Binding-site contacts:
Ligand atom C8 contacts residue LYS601 of chain 1.A at 3.8 Å.
Ligand atom O3 contacts residue ASP524 of chain 1.B at 3.0 Å (salt-bridge).
Ligand atom C4 contacts residue ARG556 of chain 1.B at 4.2 Å.
Ligand atom C8 contacts residue SER430 of chain 1.A at 4.1 Å.
Ligand atom C6 contacts residue TRP567 of chain 1.B at 3.8 Å (hydrophobic).
Ligand atom C3 contacts residue ASP524 of chain 1.B at 3.7 Å.
Ligand atom C6 contacts residue THR426 of chain 1.A at 4.1 Å.
Ligand atom C3 contacts residue ASN424 of chain 1.A at 3.9 Å.
Ligand atom O4 contacts residue LEU520 of chain 1.B at 3.6 Å.
Ligand atom C5 contacts residue ASN424 of chain 1.A at 3.7 Å.
Ligand atom C6 contacts residue TYR554 of chain 1.B at 3.8 Å (hydrophobic).
Ligand atom O4 contacts residue TYR554 of chain 1.B at 4.1 Å.
Ligand atom O6 contacts residue VAL569 of chain 1.B at 4.0 Å.
Ligand atom O5 contacts residue ASN424 of chain 1.A at 2.4 Å (h-bond).
Ligand atom O6 contacts residue LYS427 of chain 1.A at 3.1 Å (salt-bridge).
Ligand atom N2 contacts residue ASN424 of chain 1.A at 3.0 Å (h-bond).
Ligand atom C7 contacts residue ASN424 of chain 1.A at 3.4 Å.
Ligand atom O4 contacts residue ASP524 of chain 1.B at 3.5 Å (salt-bridge).
Ligand atom C6 contacts residue ARG556 of chain 1.B at 3.8 Å.
Ligand atom O4 contacts residue LYS516 of chain 1.B at 4.1 Å.
Ligand atom O7 contacts residue LYS516 of chain 1.B at 3.2 Å (salt-bridge).
Ligand atom O6 contacts residue TYR554 of chain 1.B at 3.9 Å.
Ligand atom O6 contacts residue ARG556 of chain 1.B at 3.1 Å (salt-bridge).
Ligand atom C6 contacts residue LYS427 of chain 1.A at 4.1 Å.
Ligand atom C4 contacts residue TRP567 of chain 1.B at 3.6 Å (hydrophobic).
Ligand atom O7 contacts residue ASN424 of chain 1.A at 3.5 Å (h-bond).
Ligand atom C8 contacts residue THR426 of chain 1.A at 4.2 Å.
Ligand atom O4 contacts residue ARG556 of chain 1.B at 2.8 Å (salt-bridge).
Ligand atom O5 contacts residue LYS427 of chain 1.A at 3.4 Å.
Ligand atom O7 contacts residue LYS601 of chain 1.A at 3.9 Å.
Ligand atom C1 contacts residue LYS427 of chain 1.A at 4.2 Å.
Ligand atom O5 contacts residue THR426 of chain 1.A at 4.2 Å.
Ligand atom C1 contacts residue ASN424 of chain 1.A at 1.5 Å.
Ligand atom C5 contacts residue THR426 of chain 1.A at 3.9 Å.
Ligand atom O3 contacts residue GLU527 of chain 1.B at 3.5 Å (salt-bridge).
Ligand atom C6 contacts residue LEU520 of chain 1.B at 4.1 Å (hydrophobic).
Ligand atom O4 contacts residue TRP567 of chain 1.B at 3.3 Å.
Ligand atom C5 contacts residue TYR554 of chain 1.B at 4.0 Å (hydrophobic).
Ligand atom C2 contacts residue ASN424 of chain 1.A at 2.5 Å.
Ligand atom O5 contacts residue GLU527 of chain 1.B at 4.2 Å.

Sequence of chain 1.A:
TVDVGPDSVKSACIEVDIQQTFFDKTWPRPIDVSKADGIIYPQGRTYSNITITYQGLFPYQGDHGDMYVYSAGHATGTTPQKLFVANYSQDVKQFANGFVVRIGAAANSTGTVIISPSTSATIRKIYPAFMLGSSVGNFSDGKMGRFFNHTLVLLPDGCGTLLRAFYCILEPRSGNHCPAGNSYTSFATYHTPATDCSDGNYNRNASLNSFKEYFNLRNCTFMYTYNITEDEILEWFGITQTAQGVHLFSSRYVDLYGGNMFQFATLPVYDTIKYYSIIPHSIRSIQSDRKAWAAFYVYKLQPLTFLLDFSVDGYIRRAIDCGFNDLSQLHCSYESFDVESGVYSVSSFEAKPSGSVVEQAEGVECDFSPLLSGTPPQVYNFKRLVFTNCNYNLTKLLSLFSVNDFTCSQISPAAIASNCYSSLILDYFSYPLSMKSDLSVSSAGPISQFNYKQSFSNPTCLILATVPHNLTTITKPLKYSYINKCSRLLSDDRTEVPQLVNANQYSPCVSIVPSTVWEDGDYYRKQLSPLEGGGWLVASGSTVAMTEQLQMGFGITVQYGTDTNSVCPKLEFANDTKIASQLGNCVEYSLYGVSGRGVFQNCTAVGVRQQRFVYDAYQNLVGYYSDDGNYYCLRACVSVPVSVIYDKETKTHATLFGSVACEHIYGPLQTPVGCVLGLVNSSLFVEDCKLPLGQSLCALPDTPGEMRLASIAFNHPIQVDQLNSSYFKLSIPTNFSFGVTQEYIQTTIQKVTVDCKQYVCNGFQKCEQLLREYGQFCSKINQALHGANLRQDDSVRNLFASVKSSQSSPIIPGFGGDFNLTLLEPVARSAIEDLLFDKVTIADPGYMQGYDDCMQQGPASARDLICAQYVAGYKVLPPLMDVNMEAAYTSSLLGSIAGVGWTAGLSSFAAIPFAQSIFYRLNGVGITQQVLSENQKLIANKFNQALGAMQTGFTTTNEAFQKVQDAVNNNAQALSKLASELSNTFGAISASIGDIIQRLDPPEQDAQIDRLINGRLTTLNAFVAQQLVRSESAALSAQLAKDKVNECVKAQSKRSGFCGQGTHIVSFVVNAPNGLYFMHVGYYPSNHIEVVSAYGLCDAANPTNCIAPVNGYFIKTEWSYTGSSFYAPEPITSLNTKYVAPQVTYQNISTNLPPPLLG

This protein binds this small molecule.
Small molecule (SMILES): CC(=O)N[C@H]1[C@H](O[C@H]2[C@H](O)[C@@H](NC(C)=O)CO[C@@H]2CO)O[C@H](CO)[C@@H](O[C@@H]2O[C@H](CO[C@H]3O[C@H](CO)[C@@H](O)[C@H](O)[C@@H]3O[C@H]3O[C@H](CO)[C@@H](O)[C@H](O)[C@@H]3O)[C@@H](O)[C@H](O[C@H]3O[C@H](CO)[C@@H](O)[C@H](O)[C@@H]3O[C@H]3O[C@H](CO)[C@@H](O)[C@H](O)[C@@H]3O)[C@@H]2O)[C@@H]1O

Sequence of chain 1.B:
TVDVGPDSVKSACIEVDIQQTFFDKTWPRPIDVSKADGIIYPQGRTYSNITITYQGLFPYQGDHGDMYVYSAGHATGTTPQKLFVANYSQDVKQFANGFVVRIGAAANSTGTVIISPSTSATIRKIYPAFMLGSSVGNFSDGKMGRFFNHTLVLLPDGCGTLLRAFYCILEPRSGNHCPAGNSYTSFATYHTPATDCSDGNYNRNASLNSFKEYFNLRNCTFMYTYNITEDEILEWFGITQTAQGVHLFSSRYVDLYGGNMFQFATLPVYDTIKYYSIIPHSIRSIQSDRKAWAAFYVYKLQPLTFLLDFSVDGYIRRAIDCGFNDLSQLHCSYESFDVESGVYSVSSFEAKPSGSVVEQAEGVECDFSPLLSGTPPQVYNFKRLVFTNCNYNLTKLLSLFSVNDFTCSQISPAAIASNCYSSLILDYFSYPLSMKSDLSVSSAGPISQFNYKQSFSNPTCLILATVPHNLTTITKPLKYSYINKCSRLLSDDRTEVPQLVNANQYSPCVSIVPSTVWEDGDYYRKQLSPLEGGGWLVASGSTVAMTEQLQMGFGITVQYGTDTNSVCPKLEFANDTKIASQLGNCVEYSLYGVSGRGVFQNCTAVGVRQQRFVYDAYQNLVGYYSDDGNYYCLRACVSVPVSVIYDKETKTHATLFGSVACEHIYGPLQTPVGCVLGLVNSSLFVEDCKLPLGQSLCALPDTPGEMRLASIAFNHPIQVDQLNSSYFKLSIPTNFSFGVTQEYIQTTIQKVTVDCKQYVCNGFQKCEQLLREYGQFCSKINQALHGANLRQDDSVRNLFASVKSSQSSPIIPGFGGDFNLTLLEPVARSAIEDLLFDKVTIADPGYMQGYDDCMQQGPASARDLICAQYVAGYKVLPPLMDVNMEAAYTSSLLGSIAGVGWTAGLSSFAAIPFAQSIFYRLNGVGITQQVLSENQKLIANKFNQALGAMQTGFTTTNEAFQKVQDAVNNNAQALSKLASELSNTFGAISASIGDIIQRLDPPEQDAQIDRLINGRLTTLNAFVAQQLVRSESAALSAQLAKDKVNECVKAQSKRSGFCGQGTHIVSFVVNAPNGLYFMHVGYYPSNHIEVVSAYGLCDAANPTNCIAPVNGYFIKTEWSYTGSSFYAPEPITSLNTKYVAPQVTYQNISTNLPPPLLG